Sequence of chain 1.G:
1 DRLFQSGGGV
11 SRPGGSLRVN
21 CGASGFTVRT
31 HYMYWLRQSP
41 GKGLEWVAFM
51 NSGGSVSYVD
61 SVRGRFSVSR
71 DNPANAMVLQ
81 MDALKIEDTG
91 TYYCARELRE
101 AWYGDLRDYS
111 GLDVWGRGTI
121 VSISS

Binding-site contacts:
Ligand atom C7 contacts residue NAG1 of chain 1.LB at 4.3 Å.
Ligand atom C1 contacts residue ARG2 of chain 1.G at 3.5 Å.
Ligand atom C1 contacts residue LYS443 of chain 1.A at 4.2 Å.
Ligand atom C4 contacts residue ARG2 of chain 1.G at 4.3 Å.
Ligand atom C8 contacts residue SER24 of chain 1.G at 4.4 Å.
Ligand atom N2 contacts residue LYS443 of chain 1.A at 4.2 Å.
Ligand atom O7 contacts residue ASN444 of chain 1.A at 3.9 Å.
Ligand atom C4 contacts residue ASN444 of chain 1.A at 4.3 Å.
Ligand atom O6 contacts residue ARG2 of chain 1.G at 3.8 Å.
Ligand atom C1 contacts residue ASN444 of chain 1.A at 1.4 Å.
Ligand atom O4 contacts residue ARG2 of chain 1.G at 4.2 Å.
Ligand atom C6 contacts residue ARG2 of chain 1.G at 3.7 Å.
Ligand atom C2 contacts residue ASN444 of chain 1.A at 2.4 Å.
Ligand atom C8 contacts residue ASN444 of chain 1.A at 3.9 Å.
Ligand atom C7 contacts residue ASN444 of chain 1.A at 3.4 Å.
Ligand atom C2 contacts residue ARG2 of chain 1.G at 4.3 Å.
Ligand atom C3 contacts residue ASN444 of chain 1.A at 3.7 Å.
Ligand atom C7 contacts residue GLN345 of chain 1.A at 4.4 Å.
Ligand atom O5 contacts residue ASN444 of chain 1.A at 2.5 Å (h-bond).
Ligand atom C8 contacts residue NAG1 of chain 1.LB at 3.0 Å.
Ligand atom C3 contacts residue ARG2 of chain 1.G at 4.0 Å.
Ligand atom C8 contacts residue LYS443 of chain 1.A at 3.9 Å.
Ligand atom C8 contacts residue GLN345 of chain 1.A at 3.3 Å.
Ligand atom O5 contacts residue ARG2 of chain 1.G at 3.9 Å.
Ligand atom N2 contacts residue ASN444 of chain 1.A at 2.5 Å (h-bond).
Ligand atom C5 contacts residue ARG2 of chain 1.G at 3.4 Å.
Ligand atom C5 contacts residue ASN444 of chain 1.A at 3.7 Å.
Ligand atom N2 contacts residue SER24 of chain 1.G at 4.4 Å.

Sequence of chain 1.A:
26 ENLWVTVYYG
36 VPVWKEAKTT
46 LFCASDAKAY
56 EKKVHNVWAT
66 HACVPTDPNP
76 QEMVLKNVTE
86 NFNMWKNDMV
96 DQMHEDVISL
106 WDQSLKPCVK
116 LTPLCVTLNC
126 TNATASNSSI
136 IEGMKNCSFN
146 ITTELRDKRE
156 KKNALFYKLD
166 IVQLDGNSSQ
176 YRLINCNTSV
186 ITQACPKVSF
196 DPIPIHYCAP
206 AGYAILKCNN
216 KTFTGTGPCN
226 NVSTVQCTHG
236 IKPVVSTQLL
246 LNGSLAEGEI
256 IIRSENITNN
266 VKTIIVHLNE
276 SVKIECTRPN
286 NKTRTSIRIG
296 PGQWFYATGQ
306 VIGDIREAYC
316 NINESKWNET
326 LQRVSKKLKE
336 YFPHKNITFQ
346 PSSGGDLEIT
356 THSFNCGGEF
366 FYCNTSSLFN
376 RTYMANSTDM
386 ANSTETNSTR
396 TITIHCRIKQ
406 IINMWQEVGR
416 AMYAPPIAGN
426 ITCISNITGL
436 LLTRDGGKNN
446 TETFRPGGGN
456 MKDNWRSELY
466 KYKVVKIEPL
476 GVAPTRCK

The protein below binds the small molecule below.
Small molecule (SMILES): CC(=O)N[C@H]1[C@H](O[C@H]2[C@H](O)[C@@H](NC(C)=O)CO[C@@H]2CO)O[C@H](CO)[C@@H](O)[C@@H]1O